The protein below binds the small molecule below.
Small molecule (SMILES): CC(=O)N[C@H]1[C@H](O[C@H]2[C@H](O)[C@@H](NC(C)=O)CO[C@@H]2CO)O[C@H](CO)[C@@H](O[C@@H]2O[C@H](CO[C@H]3O[C@H](CO)[C@@H](O)[C@H](O)[C@@H]3O)[C@@H](O)[C@H](O[C@H]3O[C@H](CO)[C@@H](O)[C@H](O)[C@@H]3O)[C@@H]2O)[C@@H]1O

Sequence of chain 2.D:
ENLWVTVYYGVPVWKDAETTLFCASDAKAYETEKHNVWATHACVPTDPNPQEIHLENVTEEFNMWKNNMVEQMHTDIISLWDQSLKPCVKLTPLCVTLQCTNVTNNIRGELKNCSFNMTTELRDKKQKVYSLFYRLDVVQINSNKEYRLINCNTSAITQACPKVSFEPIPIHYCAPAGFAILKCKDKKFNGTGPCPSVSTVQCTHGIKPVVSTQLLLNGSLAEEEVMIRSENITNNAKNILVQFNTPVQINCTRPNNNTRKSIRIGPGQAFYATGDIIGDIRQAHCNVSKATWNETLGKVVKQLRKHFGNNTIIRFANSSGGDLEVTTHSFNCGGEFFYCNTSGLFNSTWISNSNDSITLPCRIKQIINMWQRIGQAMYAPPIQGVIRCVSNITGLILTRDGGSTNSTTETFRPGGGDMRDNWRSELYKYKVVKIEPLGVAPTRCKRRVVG

Binding-site contacts:
Ligand atom C1 contacts residue ASN416 of chain 2.D at 1.4 Å.
Ligand atom C8 contacts residue NAG1 of chain 2.O at 3.4 Å.
Ligand atom N2 contacts residue ASN416 of chain 2.D at 2.8 Å (h-bond).
Ligand atom C1 contacts residue PRO261 of chain 2.D at 4.4 Å (hydrophobic).
Ligand atom O5 contacts residue ASN416 of chain 2.D at 2.4 Å (h-bond).
Ligand atom C7 contacts residue ASN416 of chain 2.D at 3.2 Å.
Ligand atom C5 contacts residue ASN416 of chain 2.D at 3.7 Å.
Ligand atom C3 contacts residue ASN416 of chain 2.D at 3.8 Å.
Ligand atom C2 contacts residue ASN416 of chain 2.D at 2.5 Å.
Ligand atom O7 contacts residue ASN232 of chain 2.D at 3.3 Å (h-bond).
Ligand atom C7 contacts residue ASN232 of chain 2.D at 3.5 Å.
Ligand atom O7 contacts residue ASN416 of chain 2.D at 2.9 Å (h-bond).
Ligand atom C4 contacts residue ASN416 of chain 2.D at 4.2 Å.
Ligand atom O5 contacts residue PRO261 of chain 2.D at 4.0 Å.
Ligand atom C8 contacts residue ASN232 of chain 2.D at 3.3 Å.